Binding-site contacts:
Ligand atom O6 contacts residue GLN923 of chain 1.C at 2.9 Å (h-bond).
Ligand atom O6 contacts residue THR716 of chain 1.C at 4.3 Å.
Ligand atom C5 contacts residue GLN923 of chain 1.C at 4.4 Å.
Ligand atom O5 contacts residue GLN1068 of chain 1.C at 4.3 Å.
Ligand atom C1 contacts residue ASN714 of chain 1.C at 1.4 Å.
Ligand atom O7 contacts residue LEU919 of chain 1.C at 4.4 Å.
Ligand atom N2 contacts residue ASN714 of chain 1.C at 2.8 Å (h-bond).
Ligand atom C6 contacts residue GLN923 of chain 1.C at 4.1 Å.
Ligand atom O5 contacts residue ASN714 of chain 1.C at 2.4 Å (h-bond).
Ligand atom O7 contacts residue ASN714 of chain 1.C at 3.6 Å (h-bond).
Ligand atom C7 contacts residue ASN714 of chain 1.C at 3.4 Å.
Ligand atom O7 contacts residue GLN1068 of chain 1.C at 4.4 Å.
Ligand atom O4 contacts residue LEU919 of chain 1.C at 4.0 Å.
Ligand atom C5 contacts residue ASN714 of chain 1.C at 3.7 Å.
Ligand atom C3 contacts residue LEU919 of chain 1.C at 4.4 Å (hydrophobic).
Ligand atom C8 contacts residue ASN714 of chain 1.C at 4.5 Å.
Ligand atom C2 contacts residue ASN714 of chain 1.C at 2.4 Å.
Ligand atom C3 contacts residue ASN714 of chain 1.C at 3.8 Å.
Ligand atom C4 contacts residue ASN714 of chain 1.C at 4.2 Å.

Sequence of chain 1.C:
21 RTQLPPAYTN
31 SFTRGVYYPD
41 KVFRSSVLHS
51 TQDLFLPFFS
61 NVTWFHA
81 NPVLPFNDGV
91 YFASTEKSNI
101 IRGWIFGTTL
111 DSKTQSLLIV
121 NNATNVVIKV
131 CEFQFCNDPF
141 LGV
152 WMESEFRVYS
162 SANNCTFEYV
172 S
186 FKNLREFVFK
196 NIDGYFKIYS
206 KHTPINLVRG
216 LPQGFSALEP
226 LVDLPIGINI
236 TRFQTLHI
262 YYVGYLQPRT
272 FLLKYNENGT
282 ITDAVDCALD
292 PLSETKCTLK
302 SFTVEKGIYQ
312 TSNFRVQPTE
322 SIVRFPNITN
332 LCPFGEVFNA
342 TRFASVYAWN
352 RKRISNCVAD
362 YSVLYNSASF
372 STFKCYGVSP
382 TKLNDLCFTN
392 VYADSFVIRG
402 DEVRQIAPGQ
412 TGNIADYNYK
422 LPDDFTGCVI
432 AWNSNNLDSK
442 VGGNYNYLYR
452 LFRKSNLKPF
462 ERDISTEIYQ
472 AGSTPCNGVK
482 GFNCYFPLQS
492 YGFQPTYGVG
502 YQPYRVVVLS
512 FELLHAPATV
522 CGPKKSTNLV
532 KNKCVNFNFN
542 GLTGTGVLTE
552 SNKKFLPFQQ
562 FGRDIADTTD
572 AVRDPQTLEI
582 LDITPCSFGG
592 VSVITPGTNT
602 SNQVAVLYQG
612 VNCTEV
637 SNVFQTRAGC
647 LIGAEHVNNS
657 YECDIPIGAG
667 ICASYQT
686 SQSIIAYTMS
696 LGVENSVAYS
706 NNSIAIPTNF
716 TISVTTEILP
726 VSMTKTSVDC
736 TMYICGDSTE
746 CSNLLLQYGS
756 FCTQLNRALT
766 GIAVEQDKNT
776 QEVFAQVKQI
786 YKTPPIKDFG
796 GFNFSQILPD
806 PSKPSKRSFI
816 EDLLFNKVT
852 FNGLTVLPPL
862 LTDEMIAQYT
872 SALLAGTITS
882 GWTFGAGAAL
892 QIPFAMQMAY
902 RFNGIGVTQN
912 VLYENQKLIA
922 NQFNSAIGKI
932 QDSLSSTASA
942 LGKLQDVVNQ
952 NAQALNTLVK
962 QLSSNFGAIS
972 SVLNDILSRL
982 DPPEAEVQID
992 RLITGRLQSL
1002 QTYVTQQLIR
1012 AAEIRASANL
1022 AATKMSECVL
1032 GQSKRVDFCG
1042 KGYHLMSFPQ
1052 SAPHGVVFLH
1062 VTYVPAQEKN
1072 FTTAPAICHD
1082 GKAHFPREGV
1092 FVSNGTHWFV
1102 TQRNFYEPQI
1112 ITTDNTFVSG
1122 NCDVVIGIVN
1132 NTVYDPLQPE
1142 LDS

A small-molecule ligand and the protein it binds are described below.
Small molecule (SMILES): CC(=O)N[C@H]1[C@H](O[C@H]2[C@H](O)[C@@H](NC(C)=O)CO[C@@H]2CO)O[C@H](CO)[C@@H](O)[C@@H]1O